A protein and the small-molecule ligand that binds it are described below.
Small molecule (SMILES): N=C(N)NCCCC[C@H](N)C(=O)O

Sequence of chain 1.B:
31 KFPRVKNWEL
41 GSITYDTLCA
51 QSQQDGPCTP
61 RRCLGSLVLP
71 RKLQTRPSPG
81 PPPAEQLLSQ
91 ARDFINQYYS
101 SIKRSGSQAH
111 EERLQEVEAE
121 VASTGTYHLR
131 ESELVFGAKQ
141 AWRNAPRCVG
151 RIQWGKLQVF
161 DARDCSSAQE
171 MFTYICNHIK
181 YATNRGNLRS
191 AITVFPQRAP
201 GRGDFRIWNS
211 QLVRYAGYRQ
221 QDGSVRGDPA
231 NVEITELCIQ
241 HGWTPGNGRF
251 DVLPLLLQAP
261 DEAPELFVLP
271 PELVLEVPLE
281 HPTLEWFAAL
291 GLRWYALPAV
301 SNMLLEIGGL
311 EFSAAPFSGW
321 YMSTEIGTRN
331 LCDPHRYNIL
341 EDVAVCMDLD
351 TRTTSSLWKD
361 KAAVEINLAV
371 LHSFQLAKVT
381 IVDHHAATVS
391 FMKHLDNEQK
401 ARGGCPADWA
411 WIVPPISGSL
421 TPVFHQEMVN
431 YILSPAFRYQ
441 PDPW

Binding-site contacts:
Ligand atom CA contacts residue HEM1 of chain 1.M at 4.0 Å.
Ligand atom C contacts residue GLN211 of chain 1.B at 3.6 Å.
Ligand atom NH2 contacts residue TYR321 of chain 1.B at 3.8 Å.
Ligand atom CG contacts residue GLU325 of chain 1.B at 3.5 Å.
Ligand atom CG' contacts residue GLU325 of chain 1.B at 3.9 Å.
Ligand atom CZ contacts residue GLU325 of chain 1.B at 3.7 Å.
Ligand atom NH1 contacts residue HEM1 of chain 1.M at 3.5 Å (h-bond).
Ligand atom C contacts residue ASN330 of chain 1.B at 3.7 Å.
Ligand atom NE contacts residue GLU325 of chain 1.B at 3.0 Å (salt-bridge).
Ligand atom O contacts residue TYR321 of chain 1.B at 2.8 Å (h-bond).
Ligand atom OXT contacts residue ASN330 of chain 1.B at 2.9 Å (h-bond).
Ligand atom N contacts residue HEM1 of chain 1.M at 3.0 Å (h-bond).
Ligand atom CA contacts residue GLN211 of chain 1.B at 3.6 Å.
Ligand atom CG contacts residue HEM1 of chain 1.M at 3.6 Å.
Ligand atom CD contacts residue GLU325 of chain 1.B at 3.8 Å.
Ligand atom CZ contacts residue TRP320 of chain 1.B at 3.8 Å (hydrophobic).
Ligand atom CD contacts residue HEM1 of chain 1.M at 3.8 Å.
Ligand atom CZ contacts residue PRO298 of chain 1.B at 4.0 Å (hydrophobic).
Ligand atom O contacts residue GLN211 of chain 1.B at 2.8 Å (h-bond).
Ligand atom CA contacts residue GLU325 of chain 1.B at 3.3 Å.
Ligand atom CG contacts residue VAL300 of chain 1.B at 4.0 Å (hydrophobic).
Ligand atom NH2 contacts residue HEM1 of chain 1.M at 3.6 Å.
Ligand atom C contacts residue TYR321 of chain 1.B at 3.5 Å (hydrophobic).
Ligand atom C contacts residue GLU325 of chain 1.B at 3.9 Å.
Ligand atom NH1 contacts residue PRO298 of chain 1.B at 3.9 Å.
Ligand atom O contacts residue TYR295 of chain 1.B at 3.6 Å.
Ligand atom OXT contacts residue TYR321 of chain 1.B at 3.4 Å.
Ligand atom CB contacts residue GLN211 of chain 1.B at 3.9 Å.
Ligand atom O contacts residue ARG214 of chain 1.B at 3.9 Å.
Ligand atom N contacts residue GLU325 of chain 1.B at 2.7 Å (salt-bridge).
Ligand atom OXT contacts residue GLU325 of chain 1.B at 3.5 Å.
Ligand atom NH2 contacts residue TRP320 of chain 1.B at 2.8 Å (h-bond).
Ligand atom NE contacts residue HEM1 of chain 1.M at 3.8 Å.
Ligand atom NH2 contacts residue GLU325 of chain 1.B at 2.9 Å (salt-bridge).
Ligand atom O contacts residue ASN330 of chain 1.B at 3.7 Å.
Ligand atom NH2 contacts residue PRO298 of chain 1.B at 3.9 Å.
Ligand atom CG' contacts residue VAL300 of chain 1.B at 3.5 Å (hydrophobic).
Ligand atom NH1 contacts residue TRP320 of chain 1.B at 3.9 Å.
Ligand atom CZ contacts residue HEM1 of chain 1.M at 3.7 Å.
Ligand atom CB contacts residue GLU325 of chain 1.B at 3.0 Å.